Sequence of chain 3.A:
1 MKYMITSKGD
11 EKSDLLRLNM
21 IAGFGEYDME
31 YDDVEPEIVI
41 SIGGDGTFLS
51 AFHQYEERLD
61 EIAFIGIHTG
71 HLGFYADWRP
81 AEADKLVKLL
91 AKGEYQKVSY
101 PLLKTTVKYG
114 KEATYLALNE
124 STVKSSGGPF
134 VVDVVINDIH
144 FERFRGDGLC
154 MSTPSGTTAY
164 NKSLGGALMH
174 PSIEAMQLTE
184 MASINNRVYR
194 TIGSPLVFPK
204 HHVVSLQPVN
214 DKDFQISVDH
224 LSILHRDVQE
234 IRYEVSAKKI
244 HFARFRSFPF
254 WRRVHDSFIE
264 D

This protein binds this small molecule.
Small molecule (SMILES): Cc1nc2c(N)ncnc2n1CCO

Binding-site contacts:
Ligand atom C5 contacts residue ASN122 of chain 3.A at 3.9 Å.
Ligand atom N6 contacts residue ALA162 of chain 3.A at 4.2 Å.
Ligand atom N3 contacts residue ASP45 of chain 3.A at 4.2 Å.
Ligand atom C8 contacts residue ASN122 of chain 3.A at 3.6 Å.
Ligand atom C5 contacts residue ALA162 of chain 3.A at 3.9 Å (hydrophobic).
Ligand atom N3 contacts residue ALA162 of chain 3.A at 4.2 Å.
Ligand atom N1 contacts residue ALA162 of chain 3.A at 3.5 Å (h-bond).
Ligand atom N6 contacts residue TYR75 of chain 3.A at 3.6 Å (h-bond).
Ligand atom C2 contacts residue THR161 of chain 3.A at 3.2 Å.
Ligand atom N1 contacts residue THR161 of chain 3.A at 2.6 Å (h-bond).
Ligand atom CAA contacts residue LEU49 of chain 3.A at 4.0 Å (hydrophobic).
Ligand atom N6 contacts residue GLY159 of chain 3.A at 4.1 Å.
Ligand atom N7 contacts residue ASN122 of chain 3.A at 3.0 Å (h-bond).
Ligand atom N7 contacts residue ASP45 of chain 3.A at 3.9 Å.
Ligand atom N1 contacts residue PHE74 of chain 3.A at 3.5 Å.
Ligand atom CAA contacts residue GLY46 of chain 3.A at 3.7 Å.
Ligand atom OAC contacts residue ALA162 of chain 3.A at 4.4 Å.
Ligand atom CAF contacts residue ASP45 of chain 3.A at 4.1 Å.
Ligand atom CAA contacts residue ASN122 of chain 3.A at 3.7 Å.
Ligand atom N6 contacts residue SER158 of chain 3.A at 3.1 Å (h-bond).
Ligand atom N7 contacts residue TYR75 of chain 3.A at 3.8 Å.
Ligand atom C6 contacts residue THR161 of chain 3.A at 3.4 Å.
Ligand atom N3 contacts residue PHE74 of chain 3.A at 4.2 Å.
Ligand atom N6 contacts residue PHE74 of chain 3.A at 4.4 Å.
Ligand atom C6 contacts residue PHE74 of chain 3.A at 4.3 Å (hydrophobic).
Ligand atom N3 contacts residue THR161 of chain 3.A at 4.1 Å.
Ligand atom CAA contacts residue ASP45 of chain 3.A at 3.5 Å.
Ligand atom N6 contacts residue THR161 of chain 3.A at 3.4 Å (h-bond).
Ligand atom C6 contacts residue SER158 of chain 3.A at 4.2 Å.
Ligand atom C6 contacts residue ALA162 of chain 3.A at 3.7 Å (hydrophobic).
Ligand atom CAA contacts residue HIS223 of chain 3.A at 4.0 Å.
Ligand atom C6 contacts residue ASN122 of chain 3.A at 4.0 Å.
Ligand atom C4 contacts residue ALA162 of chain 3.A at 4.1 Å (hydrophobic).
Ligand atom N9 contacts residue ASP45 of chain 3.A at 3.7 Å.
Ligand atom C2 contacts residue ALA162 of chain 3.A at 3.8 Å (hydrophobic).
Ligand atom C5 contacts residue ASP45 of chain 3.A at 4.0 Å.
Ligand atom N6 contacts residue ASN122 of chain 3.A at 3.2 Å (h-bond).
Ligand atom C4 contacts residue ASP45 of chain 3.A at 3.8 Å.
Ligand atom C2 contacts residue PHE74 of chain 3.A at 3.5 Å (hydrophobic).
Ligand atom C8 contacts residue ASP45 of chain 3.A at 3.4 Å.